Sequence of chain 1.E:
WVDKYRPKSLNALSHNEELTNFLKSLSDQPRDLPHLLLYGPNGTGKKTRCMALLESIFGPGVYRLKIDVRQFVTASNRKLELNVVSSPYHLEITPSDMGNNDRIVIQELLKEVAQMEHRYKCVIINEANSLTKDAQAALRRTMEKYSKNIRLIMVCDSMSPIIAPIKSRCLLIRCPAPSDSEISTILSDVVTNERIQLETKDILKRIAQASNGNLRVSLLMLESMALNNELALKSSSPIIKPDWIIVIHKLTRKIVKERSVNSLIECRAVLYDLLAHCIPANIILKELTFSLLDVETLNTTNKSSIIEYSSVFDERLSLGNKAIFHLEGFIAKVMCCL

Binding-site contacts:
Ligand atom C2 contacts residue PRO33 of chain 1.D at 3.6 Å (hydrophobic).
Ligand atom O1B contacts residue GLY70 of chain 1.D at 3.2 Å (h-bond).
Ligand atom N1 contacts residue THR40 of chain 1.D at 3.4 Å.
Ligand atom C5' contacts residue ARG229 of chain 1.D at 3.4 Å.
Ligand atom C8 contacts residue GLY68 of chain 1.D at 3.5 Å.
Ligand atom N6 contacts residue THR40 of chain 1.D at 3.5 Å.
Ligand atom O3B contacts residue GLY68 of chain 1.D at 2.8 Å (h-bond).
Ligand atom O1B contacts residue THR69 of chain 1.D at 3.6 Å (h-bond).
Ligand atom O1A contacts residue SER73 of chain 1.D at 3.1 Å (h-bond).
Ligand atom O2B contacts residue MG1 of chain 1.S at 2.1 Å.
Ligand atom PG contacts residue ARG229 of chain 1.D at 3.5 Å.
Ligand atom PG contacts residue ARG184 of chain 1.E at 3.2 Å.
Ligand atom O3' contacts residue VAL28 of chain 1.D at 2.7 Å (h-bond).
Ligand atom C2' contacts residue VAL28 of chain 1.D at 3.6 Å (hydrophobic).
Ligand atom O2B contacts residue THR72 of chain 1.D at 2.9 Å (h-bond).
Ligand atom O3G contacts residue MG1 of chain 1.S at 2.1 Å.
Ligand atom N6 contacts residue THR69 of chain 1.D at 3.2 Å (h-bond).
Ligand atom O2' contacts residue ILE232 of chain 1.D at 3.5 Å.
Ligand atom C3' contacts residue VAL28 of chain 1.D at 3.6 Å (hydrophobic).
Ligand atom O3' contacts residue ARG32 of chain 1.D at 3.4 Å.
Ligand atom PB contacts residue GLY68 of chain 1.D at 3.6 Å.
Ligand atom O3G contacts residue ARG184 of chain 1.E at 2.6 Å (salt-bridge).
Ligand atom O2G contacts residue ARG184 of chain 1.E at 2.6 Å (salt-bridge).
Ligand atom PB contacts residue MG1 of chain 1.S at 3.5 Å.
Ligand atom O3B contacts residue ARG229 of chain 1.D at 3.0 Å (salt-bridge).
Ligand atom O2G contacts residue ARG229 of chain 1.D at 2.9 Å (salt-bridge).
Ligand atom O2' contacts residue VAL28 of chain 1.D at 2.6 Å (h-bond).
Ligand atom O2A contacts residue ARG32 of chain 1.D at 3.6 Å (salt-bridge).
Ligand atom O1A contacts residue THR72 of chain 1.D at 3.4 Å (h-bond).
Ligand atom O1B contacts residue LYS71 of chain 1.D at 3.0 Å (salt-bridge).
Ligand atom N7 contacts residue GLY70 of chain 1.D at 3.3 Å.
Ligand atom PG contacts residue MG1 of chain 1.S at 3.5 Å.
Ligand atom S1G contacts residue LYS71 of chain 1.D at 3.6 Å.
Ligand atom N7 contacts residue THR69 of chain 1.D at 3.0 Å (h-bond).
Ligand atom O1A contacts residue GLY70 of chain 1.D at 3.4 Å.
Ligand atom O2' contacts residue TYR31 of chain 1.D at 3.6 Å.
Ligand atom O2A contacts residue ARG229 of chain 1.D at 3.3 Å (salt-bridge).
Ligand atom O2A contacts residue GLU159 of chain 1.E at 3.6 Å (salt-bridge).
Ligand atom O3A contacts residue GLY68 of chain 1.D at 3.5 Å.
Ligand atom S1G contacts residue ASN171 of chain 1.D at 2.7 Å (h-bond).

A small-molecule ligand and the protein it binds are described below.
Small molecule (SMILES): Nc1ncnc2c1ncn2[C@@H]1O[C@H](COP(=O)(O)OP(=O)(O)OP(O)(O)=S)[C@@H](O)[C@H]1O

Sequence of chain 1.D:
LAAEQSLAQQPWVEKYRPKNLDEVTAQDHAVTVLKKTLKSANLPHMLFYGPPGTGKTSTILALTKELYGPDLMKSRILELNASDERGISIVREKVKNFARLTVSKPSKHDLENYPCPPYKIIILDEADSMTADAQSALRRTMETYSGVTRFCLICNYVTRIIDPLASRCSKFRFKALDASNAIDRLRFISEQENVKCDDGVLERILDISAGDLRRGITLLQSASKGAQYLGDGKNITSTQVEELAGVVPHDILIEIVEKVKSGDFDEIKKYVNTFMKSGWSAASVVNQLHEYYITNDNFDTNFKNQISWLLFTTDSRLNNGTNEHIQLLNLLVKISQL